Binding-site contacts:
Ligand atom O4 contacts residue LEU922 of chain 1.D at 3.6 Å.
Ligand atom C2 contacts residue ASN717 of chain 1.D at 2.5 Å.
Ligand atom C3 contacts residue LEU922 of chain 1.D at 4.4 Å (hydrophobic).
Ligand atom C6 contacts residue GLN926 of chain 1.D at 4.2 Å.
Ligand atom C5 contacts residue GLN926 of chain 1.D at 4.5 Å.
Ligand atom O7 contacts residue ASN717 of chain 1.D at 2.9 Å (h-bond).
Ligand atom C3 contacts residue ASN717 of chain 1.D at 3.8 Å.
Ligand atom O6 contacts residue LEU922 of chain 1.D at 3.8 Å.
Ligand atom C5 contacts residue ASN717 of chain 1.D at 3.6 Å.
Ligand atom C5 contacts residue LEU922 of chain 1.D at 3.9 Å (hydrophobic).
Ligand atom C6 contacts residue LEU922 of chain 1.D at 4.3 Å (hydrophobic).
Ligand atom O7 contacts residue GLN1071 of chain 1.D at 3.7 Å.
Ligand atom O5 contacts residue ASN717 of chain 1.D at 2.4 Å (h-bond).
Ligand atom N2 contacts residue ASN717 of chain 1.D at 2.9 Å (h-bond).
Ligand atom C7 contacts residue ASN717 of chain 1.D at 3.1 Å.
Ligand atom C2 contacts residue GLN1071 of chain 1.D at 4.4 Å.
Ligand atom O5 contacts residue GLN1071 of chain 1.D at 4.1 Å.
Ligand atom C4 contacts residue ASN717 of chain 1.D at 4.2 Å.
Ligand atom C1 contacts residue GLN1071 of chain 1.D at 4.1 Å.
Ligand atom C4 contacts residue LEU922 of chain 1.D at 4.3 Å (hydrophobic).
Ligand atom C1 contacts residue LEU922 of chain 1.D at 4.4 Å (hydrophobic).
Ligand atom C1 contacts residue ASN717 of chain 1.D at 1.4 Å.
Ligand atom O6 contacts residue GLN926 of chain 1.D at 2.9 Å (h-bond).
Ligand atom C8 contacts residue ASN717 of chain 1.D at 4.3 Å.

Sequence of chain 1.D:
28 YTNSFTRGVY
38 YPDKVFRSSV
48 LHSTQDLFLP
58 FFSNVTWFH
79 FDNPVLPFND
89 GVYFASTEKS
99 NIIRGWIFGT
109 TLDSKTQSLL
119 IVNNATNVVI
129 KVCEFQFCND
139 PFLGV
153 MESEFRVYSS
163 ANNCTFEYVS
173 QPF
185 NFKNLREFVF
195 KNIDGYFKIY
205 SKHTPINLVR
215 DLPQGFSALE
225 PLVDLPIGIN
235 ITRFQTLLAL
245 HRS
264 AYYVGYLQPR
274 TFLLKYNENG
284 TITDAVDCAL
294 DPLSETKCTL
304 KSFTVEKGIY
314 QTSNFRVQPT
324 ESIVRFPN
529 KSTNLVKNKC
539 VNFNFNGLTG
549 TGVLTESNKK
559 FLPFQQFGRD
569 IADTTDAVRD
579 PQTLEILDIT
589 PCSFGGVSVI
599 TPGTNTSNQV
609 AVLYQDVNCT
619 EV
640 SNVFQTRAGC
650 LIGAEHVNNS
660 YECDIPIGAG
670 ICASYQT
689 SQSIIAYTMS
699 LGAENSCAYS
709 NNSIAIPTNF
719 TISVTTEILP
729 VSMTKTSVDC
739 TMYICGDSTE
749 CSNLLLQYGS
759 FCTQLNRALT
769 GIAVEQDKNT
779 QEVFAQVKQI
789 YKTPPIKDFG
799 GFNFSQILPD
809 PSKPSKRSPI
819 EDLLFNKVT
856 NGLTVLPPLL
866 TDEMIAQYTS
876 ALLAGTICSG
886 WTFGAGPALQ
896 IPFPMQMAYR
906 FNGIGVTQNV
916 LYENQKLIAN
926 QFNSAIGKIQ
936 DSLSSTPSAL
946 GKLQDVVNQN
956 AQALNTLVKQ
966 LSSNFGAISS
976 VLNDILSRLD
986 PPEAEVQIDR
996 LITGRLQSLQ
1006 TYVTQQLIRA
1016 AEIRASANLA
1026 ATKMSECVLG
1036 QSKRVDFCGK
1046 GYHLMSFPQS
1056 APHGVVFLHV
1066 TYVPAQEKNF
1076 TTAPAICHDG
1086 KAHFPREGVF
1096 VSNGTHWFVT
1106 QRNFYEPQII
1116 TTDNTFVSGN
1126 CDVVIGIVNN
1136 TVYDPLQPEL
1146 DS

A protein and the small-molecule ligand that binds it are described below.
Small molecule (SMILES): CC(=O)N[C@@H]1[C@@H](O)[C@H](O)[C@@H](CO)O[C@H]1O